A protein and the small-molecule ligand that binds it are described below.
Small molecule (SMILES): CC(=O)N[C@@H]1[C@@H](O)[C@H](O)[C@@H](CO)O[C@H]1O

Binding-site contacts:
Ligand atom C4 contacts residue ASN657 of chain 1.C at 4.2 Å.
Ligand atom C8 contacts residue ASN657 of chain 1.C at 4.1 Å.
Ligand atom C2 contacts residue ASN657 of chain 1.C at 2.5 Å.
Ligand atom C1 contacts residue ASN657 of chain 1.C at 1.4 Å.
Ligand atom C3 contacts residue ASN657 of chain 1.C at 3.8 Å.
Ligand atom O7 contacts residue ASN657 of chain 1.C at 3.4 Å (h-bond).
Ligand atom C7 contacts residue ASN657 of chain 1.C at 3.4 Å.
Ligand atom C5 contacts residue ASN657 of chain 1.C at 3.7 Å.
Ligand atom N2 contacts residue ASN657 of chain 1.C at 2.9 Å (h-bond).
Ligand atom O5 contacts residue ASN657 of chain 1.C at 2.4 Å (h-bond).
Ligand atom C8 contacts residue VAL656 of chain 1.C at 4.4 Å (hydrophobic).
Ligand atom C8 contacts residue HIS655 of chain 1.C at 3.8 Å.

Sequence of chain 1.C:
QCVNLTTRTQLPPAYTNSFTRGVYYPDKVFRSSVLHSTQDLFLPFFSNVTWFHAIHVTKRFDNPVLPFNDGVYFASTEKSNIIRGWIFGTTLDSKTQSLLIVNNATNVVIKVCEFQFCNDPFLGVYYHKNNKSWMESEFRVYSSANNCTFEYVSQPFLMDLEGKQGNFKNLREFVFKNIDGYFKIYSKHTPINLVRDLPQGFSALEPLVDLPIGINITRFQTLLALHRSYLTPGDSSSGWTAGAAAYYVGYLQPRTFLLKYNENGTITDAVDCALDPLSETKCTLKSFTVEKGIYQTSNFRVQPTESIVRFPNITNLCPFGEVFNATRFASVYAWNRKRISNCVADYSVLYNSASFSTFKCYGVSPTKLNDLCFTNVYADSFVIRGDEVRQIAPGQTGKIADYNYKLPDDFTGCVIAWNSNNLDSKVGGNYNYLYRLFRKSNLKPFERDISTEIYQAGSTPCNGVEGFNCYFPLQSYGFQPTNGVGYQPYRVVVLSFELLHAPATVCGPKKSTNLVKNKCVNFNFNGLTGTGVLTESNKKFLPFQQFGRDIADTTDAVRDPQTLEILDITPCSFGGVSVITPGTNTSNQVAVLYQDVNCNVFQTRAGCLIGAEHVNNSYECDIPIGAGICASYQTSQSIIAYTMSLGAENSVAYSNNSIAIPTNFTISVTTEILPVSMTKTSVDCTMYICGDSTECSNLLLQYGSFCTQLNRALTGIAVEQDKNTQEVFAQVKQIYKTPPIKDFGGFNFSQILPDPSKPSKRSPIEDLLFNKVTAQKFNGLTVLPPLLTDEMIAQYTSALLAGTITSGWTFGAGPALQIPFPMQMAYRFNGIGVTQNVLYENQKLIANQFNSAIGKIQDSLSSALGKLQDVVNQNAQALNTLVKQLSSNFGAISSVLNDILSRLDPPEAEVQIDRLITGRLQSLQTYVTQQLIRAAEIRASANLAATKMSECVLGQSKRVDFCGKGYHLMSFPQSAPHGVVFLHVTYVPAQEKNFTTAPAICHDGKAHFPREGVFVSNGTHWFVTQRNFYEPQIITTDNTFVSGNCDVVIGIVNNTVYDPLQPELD